Binding-site contacts:
Ligand atom C18 contacts residue TRP250 of chain 1.B at 3.4 Å (hydrophobic).
Ligand atom C07 contacts residue PRO322 of chain 1.B at 4.2 Å (hydrophobic).
Ligand atom C12 contacts residue TRP250 of chain 1.B at 4.0 Å (hydrophobic).
Ligand atom C11 contacts residue LEU313 of chain 1.C at 3.6 Å (hydrophobic).
Ligand atom C08 contacts residue LEU314 of chain 1.C at 4.2 Å (hydrophobic).
Ligand atom C10 contacts residue PRO322 of chain 1.B at 4.0 Å (hydrophobic).
Ligand atom C07 contacts residue SER317 of chain 1.C at 3.9 Å.
Ligand atom C19 contacts residue PHE319 of chain 1.B at 3.6 Å (hydrophobic).
Ligand atom C13 contacts residue TRP250 of chain 1.B at 3.2 Å (hydrophobic).
Ligand atom C06 contacts residue LEU313 of chain 1.C at 3.9 Å (hydrophobic).
Ligand atom C19 contacts residue TRP250 of chain 1.B at 3.7 Å (hydrophobic).
Ligand atom C17 contacts residue LEU313 of chain 1.C at 3.3 Å (hydrophobic).
Ligand atom C04 contacts residue TRP250 of chain 1.B at 4.2 Å (hydrophobic).
Ligand atom C17 contacts residue SER317 of chain 1.C at 3.6 Å.
Ligand atom C14 contacts residue LEU313 of chain 1.C at 4.1 Å (hydrophobic).
Ligand atom O01 contacts residue PRO322 of chain 1.B at 2.9 Å.
Ligand atom C09 contacts residue PHE318 of chain 1.C at 4.1 Å (hydrophobic).
Ligand atom C03 contacts residue TRP250 of chain 1.B at 4.0 Å (hydrophobic).
Ligand atom C12 contacts residue LEU313 of chain 1.C at 3.7 Å (hydrophobic).
Ligand atom N02 contacts residue LEU313 of chain 1.C at 3.0 Å (h-bond).
Ligand atom O01 contacts residue SER317 of chain 1.C at 4.0 Å.
Ligand atom C05 contacts residue TRP250 of chain 1.B at 3.3 Å (hydrophobic).
Ligand atom C16 contacts residue PHE319 of chain 1.B at 4.2 Å (hydrophobic).
Ligand atom C14 contacts residue TRP250 of chain 1.B at 4.0 Å (hydrophobic).
Ligand atom C10 contacts residue LEU313 of chain 1.C at 3.8 Å (hydrophobic).
Ligand atom C19 contacts residue PHE254 of chain 1.B at 4.4 Å (hydrophobic).
Ligand atom C04 contacts residue LEU326 of chain 1.B at 4.2 Å (hydrophobic).
Ligand atom C07 contacts residue LEU326 of chain 1.B at 4.3 Å (hydrophobic).
Ligand atom C10 contacts residue TRP250 of chain 1.B at 3.5 Å (hydrophobic).
Ligand atom C17 contacts residue PHE319 of chain 1.B at 4.2 Å (hydrophobic).
Ligand atom C17 contacts residue PRO322 of chain 1.B at 4.3 Å (hydrophobic).
Ligand atom C10 contacts residue SER317 of chain 1.C at 4.0 Å.
Ligand atom C06 contacts residue SER317 of chain 1.C at 4.1 Å.
Ligand atom O01 contacts residue TRP250 of chain 1.B at 2.9 Å (h-bond).
Ligand atom C11 contacts residue TRP250 of chain 1.B at 3.5 Å (hydrophobic).
Ligand atom C16 contacts residue TRP250 of chain 1.B at 3.5 Å (hydrophobic).
Ligand atom N02 contacts residue TRP250 of chain 1.B at 3.7 Å.
Ligand atom C14 contacts residue PHE319 of chain 1.B at 3.8 Å (hydrophobic).
Ligand atom C15 contacts residue TRP250 of chain 1.B at 3.2 Å (hydrophobic).

Sequence of chain 1.B:
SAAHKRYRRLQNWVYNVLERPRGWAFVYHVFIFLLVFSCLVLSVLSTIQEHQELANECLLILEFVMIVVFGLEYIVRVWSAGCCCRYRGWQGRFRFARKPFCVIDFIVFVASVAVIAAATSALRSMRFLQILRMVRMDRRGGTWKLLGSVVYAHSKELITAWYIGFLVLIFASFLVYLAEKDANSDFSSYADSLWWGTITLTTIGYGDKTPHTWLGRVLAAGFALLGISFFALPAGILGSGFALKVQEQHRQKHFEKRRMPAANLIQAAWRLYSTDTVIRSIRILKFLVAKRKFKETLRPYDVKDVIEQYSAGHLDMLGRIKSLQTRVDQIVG

A small-molecule ligand and the protein it binds are described below.
Small molecule (SMILES): Cc1cc(C)c(NC(=O)[C@H]2C[C@@H]3CC[C@H]2C3)c(C)c1

Sequence of chain 1.C:
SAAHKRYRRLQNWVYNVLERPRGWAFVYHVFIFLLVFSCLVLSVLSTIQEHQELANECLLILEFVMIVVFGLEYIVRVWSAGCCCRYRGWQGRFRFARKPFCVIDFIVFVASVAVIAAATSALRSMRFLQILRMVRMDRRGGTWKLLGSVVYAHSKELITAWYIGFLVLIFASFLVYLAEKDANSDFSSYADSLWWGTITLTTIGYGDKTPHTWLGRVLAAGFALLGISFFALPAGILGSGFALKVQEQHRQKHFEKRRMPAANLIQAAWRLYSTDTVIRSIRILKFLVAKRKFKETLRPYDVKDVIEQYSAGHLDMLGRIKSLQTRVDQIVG